Sequence of chain 2.B:
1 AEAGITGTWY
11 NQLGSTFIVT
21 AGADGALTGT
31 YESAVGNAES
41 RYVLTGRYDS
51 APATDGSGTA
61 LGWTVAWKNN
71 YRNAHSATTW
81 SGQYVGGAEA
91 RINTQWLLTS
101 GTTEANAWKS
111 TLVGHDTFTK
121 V

The protein below binds the small molecule below.
Small molecule (SMILES): NC(=O)CC[C@H](NC(=O)[C@@H]1CCCN1C(=O)[C@@H](N)Cc1c[nH]cn1)C(=O)NCC(=O)N1CCC[C@H]1C(=O)N1CCC[C@H]1C(=O)N[C@@H](CS)C(=O)N[C@@H](CCCC[NH3+])C(N)=O

Binding-site contacts:
Ligand atom CA contacts residue SER33 of chain 2.B at 3.3 Å.
Ligand atom CB contacts residue LEA1 of chain 2.F at 3.7 Å.
Ligand atom OE1 contacts residue THR78 of chain 2.B at 2.6 Å (h-bond).
Ligand atom O contacts residue LEU13 of chain 2.B at 3.3 Å.
Ligand atom CB contacts residue LEA1 of chain 2.F at 2.7 Å.
Ligand atom O contacts residue ALA34 of chain 2.B at 3.8 Å.
Ligand atom NE2 contacts residue TRP96 of chain 2.B at 3.3 Å.
Ligand atom O contacts residue SER33 of chain 2.B at 2.6 Å (h-bond).
Ligand atom CD contacts residue THR78 of chain 2.B at 3.7 Å.
Ligand atom CD contacts residue TRP108 of chain 3.A at 3.4 Å (hydrophobic).
Ligand atom N contacts residue TRP108 of chain 3.A at 3.6 Å.
Ligand atom CA contacts residue TRP108 of chain 3.A at 3.4 Å (hydrophobic).
Ligand atom O contacts residue TRP67 of chain 2.B at 3.5 Å.
Ligand atom CB contacts residue TYR42 of chain 2.B at 3.4 Å (hydrophobic).
Ligand atom N contacts residue LEA1 of chain 2.F at 3.5 Å (h-bond).
Ligand atom CG contacts residue TYR42 of chain 2.B at 3.5 Å (hydrophobic).
Ligand atom CD contacts residue LEA1 of chain 2.F at 3.8 Å.
Ligand atom OE1 contacts residue TRP67 of chain 2.B at 3.9 Å.
Ligand atom CB contacts residue TRP108 of chain 3.A at 3.8 Å (hydrophobic).
Ligand atom O contacts residue LEA1 of chain 2.F at 3.4 Å.
Ligand atom CB contacts residue TRP67 of chain 2.B at 3.8 Å (hydrophobic).
Ligand atom CB contacts residue TRP67 of chain 2.B at 3.6 Å (hydrophobic).
Ligand atom N contacts residue LEA1 of chain 2.F at 1.3 Å.
Ligand atom NE2 contacts residue TRP67 of chain 2.B at 3.5 Å.
Ligand atom CA contacts residue LEA1 of chain 2.F at 2.4 Å.
Ligand atom OE1 contacts residue LEU98 of chain 2.B at 3.6 Å.
Ligand atom CA contacts residue LEA1 of chain 2.F at 3.8 Å.
Ligand atom SG contacts residue LEA1 of chain 2.F at 1.8 Å.
Ligand atom CE1 contacts residue TRP67 of chain 2.B at 3.4 Å (hydrophobic).
Ligand atom CG contacts residue TRP67 of chain 2.B at 3.3 Å (hydrophobic).
Ligand atom NE2 contacts residue SER76 of chain 2.B at 2.9 Å (h-bond).
Ligand atom CD2 contacts residue SER76 of chain 2.B at 3.6 Å.
Ligand atom CA contacts residue ALA34 of chain 2.B at 3.6 Å (hydrophobic).
Ligand atom N contacts residue ALA34 of chain 2.B at 3.9 Å.
Ligand atom CB contacts residue SER33 of chain 2.B at 3.7 Å.
Ligand atom C contacts residue LEA1 of chain 2.F at 3.1 Å.
Ligand atom C contacts residue SER33 of chain 2.B at 3.2 Å.
Ligand atom NE2 contacts residue THR78 of chain 2.B at 3.8 Å.
Ligand atom NE2 contacts residue LEU98 of chain 2.B at 3.9 Å.
Ligand atom CG contacts residue ALA105 of chain 3.A at 3.6 Å (hydrophobic).

Sequence of chain 3.A:
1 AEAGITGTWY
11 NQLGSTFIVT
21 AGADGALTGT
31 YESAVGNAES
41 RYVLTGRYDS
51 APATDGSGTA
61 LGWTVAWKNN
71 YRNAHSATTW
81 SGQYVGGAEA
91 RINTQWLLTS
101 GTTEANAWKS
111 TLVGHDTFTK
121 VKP